Binding-site contacts:
Ligand atom C4 contacts residue THR129 of chain 1.E at 3.3 Å.
Ligand atom O10 contacts residue TRP146 of chain 1.E at 4.0 Å.
Ligand atom C7 contacts residue TRP146 of chain 1.E at 4.0 Å (hydrophobic).
Ligand atom O7 contacts residue GLU185 of chain 1.E at 3.9 Å.
Ligand atom O4 contacts residue GLN221 of chain 1.E at 2.9 Å (h-bond).
Ligand atom O3 contacts residue GLN221 of chain 1.E at 3.4 Å (h-bond).
Ligand atom O8 contacts residue TRP146 of chain 1.E at 3.9 Å.
Ligand atom C6 contacts residue GLU185 of chain 1.E at 3.6 Å.
Ligand atom C10 contacts residue THR129 of chain 1.E at 3.9 Å.
Ligand atom O9 contacts residue HIS178 of chain 1.E at 3.3 Å (h-bond).
Ligand atom C9 contacts residue TYR92 of chain 1.E at 3.6 Å (hydrophobic).
Ligand atom N5 contacts residue THR129 of chain 1.E at 2.9 Å (h-bond).
Ligand atom C9 contacts residue HIS178 of chain 1.E at 3.6 Å.
Ligand atom O9 contacts residue GLY223 of chain 1.E at 3.7 Å.
Ligand atom C1 contacts residue GLN221 of chain 1.E at 3.2 Å.
Ligand atom O4 contacts residue THR129 of chain 1.E at 3.5 Å (h-bond).
Ligand atom O1A contacts residue SER131 of chain 1.E at 2.9 Å (h-bond).
Ligand atom O1A contacts residue GLN221 of chain 1.E at 3.5 Å (h-bond).
Ligand atom O6 contacts residue GLN221 of chain 1.E at 4.1 Å.
Ligand atom O1B contacts residue GLN221 of chain 1.E at 3.1 Å (h-bond).
Ligand atom C8 contacts residue GLN221 of chain 1.E at 3.9 Å.
Ligand atom C1 contacts residue SER131 of chain 1.E at 4.0 Å.
Ligand atom C11 contacts residue LEU189 of chain 1.E at 3.7 Å (hydrophobic).
Ligand atom O1A contacts residue THR130 of chain 1.E at 3.4 Å.
Ligand atom O8 contacts residue TYR92 of chain 1.E at 3.0 Å (h-bond).
Ligand atom O6 contacts residue GLU185 of chain 1.E at 3.9 Å.
Ligand atom C5 contacts residue THR129 of chain 1.E at 3.5 Å.
Ligand atom O9 contacts residue GLU185 of chain 1.E at 3.0 Å (salt-bridge).
Ligand atom O10 contacts residue THR129 of chain 1.E at 4.0 Å.
Ligand atom C9 contacts residue GLU185 of chain 1.E at 3.0 Å.
Ligand atom C8 contacts residue TYR92 of chain 1.E at 3.9 Å (hydrophobic).
Ligand atom O8 contacts residue GLN221 of chain 1.E at 3.2 Å (h-bond).
Ligand atom C9 contacts residue TRP146 of chain 1.E at 4.0 Å (hydrophobic).
Ligand atom O1B contacts residue THR130 of chain 1.E at 3.1 Å (h-bond).
Ligand atom C2 contacts residue GLN221 of chain 1.E at 3.9 Å.
Ligand atom O10 contacts residue LEU148 of chain 1.E at 4.0 Å.
Ligand atom C4 contacts residue GLN221 of chain 1.E at 4.0 Å.
Ligand atom C1 contacts residue THR130 of chain 1.E at 3.7 Å.
Ligand atom O9 contacts residue TYR92 of chain 1.E at 3.0 Å (h-bond).
Ligand atom C8 contacts residue GLU185 of chain 1.E at 3.5 Å.

Sequence of chain 1.E:
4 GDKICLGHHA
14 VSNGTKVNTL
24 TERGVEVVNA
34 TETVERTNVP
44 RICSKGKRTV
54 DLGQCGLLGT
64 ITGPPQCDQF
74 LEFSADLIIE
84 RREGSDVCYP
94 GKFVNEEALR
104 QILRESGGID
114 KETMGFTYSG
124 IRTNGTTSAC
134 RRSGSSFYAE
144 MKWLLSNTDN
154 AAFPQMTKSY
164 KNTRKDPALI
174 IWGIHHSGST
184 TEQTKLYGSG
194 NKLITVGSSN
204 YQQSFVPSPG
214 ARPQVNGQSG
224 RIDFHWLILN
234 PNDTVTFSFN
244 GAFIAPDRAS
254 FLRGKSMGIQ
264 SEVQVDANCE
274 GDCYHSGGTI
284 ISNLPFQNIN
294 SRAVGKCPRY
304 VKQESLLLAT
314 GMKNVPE

A small-molecule ligand and the protein it binds are described below.
Small molecule (SMILES): CC(=O)N[C@@H]1[C@@H](O)[C@H](O[C@@H]2O[C@H](CO)[C@H](O)[C@H](O[C@]3(C(=O)O)C[C@H](O)[C@@H](NC(C)=O)[C@H]([C@H](O)[C@H](O)CO)O3)[C@H]2O)[C@@H](CO)O[C@H]1O